This small molecule binds to this protein.
Small molecule (SMILES): CC(=O)N[C@@H]1[C@@H](O)[C@H](O)[C@@H](CO)O[C@H]1O

Binding-site contacts:
Ligand atom C7 contacts residue ASN253 of chain 1.A at 3.6 Å.
Ligand atom O5 contacts residue ASN253 of chain 1.A at 2.4 Å (h-bond).
Ligand atom O5 contacts residue THR255 of chain 1.A at 3.9 Å.
Ligand atom O7 contacts residue ASN253 of chain 1.A at 3.8 Å.
Ligand atom C4 contacts residue ASN253 of chain 1.A at 4.2 Å.
Ligand atom C8 contacts residue MET240 of chain 1.A at 3.7 Å (hydrophobic).
Ligand atom C8 contacts residue THR239 of chain 1.A at 3.9 Å.
Ligand atom C5 contacts residue ASN253 of chain 1.A at 3.7 Å.
Ligand atom N2 contacts residue ASN253 of chain 1.A at 2.9 Å (h-bond).
Ligand atom C1 contacts residue THR255 of chain 1.A at 3.7 Å.
Ligand atom C1 contacts residue ASN253 of chain 1.A at 1.5 Å.
Ligand atom O6 contacts residue THR255 of chain 1.A at 4.0 Å.
Ligand atom C3 contacts residue ASN253 of chain 1.A at 3.8 Å.
Ligand atom C2 contacts residue ASN253 of chain 1.A at 2.5 Å.
Ligand atom C5 contacts residue THR255 of chain 1.A at 4.2 Å.
Ligand atom C7 contacts residue MET240 of chain 1.A at 4.2 Å (hydrophobic).

Sequence of chain 1.A:
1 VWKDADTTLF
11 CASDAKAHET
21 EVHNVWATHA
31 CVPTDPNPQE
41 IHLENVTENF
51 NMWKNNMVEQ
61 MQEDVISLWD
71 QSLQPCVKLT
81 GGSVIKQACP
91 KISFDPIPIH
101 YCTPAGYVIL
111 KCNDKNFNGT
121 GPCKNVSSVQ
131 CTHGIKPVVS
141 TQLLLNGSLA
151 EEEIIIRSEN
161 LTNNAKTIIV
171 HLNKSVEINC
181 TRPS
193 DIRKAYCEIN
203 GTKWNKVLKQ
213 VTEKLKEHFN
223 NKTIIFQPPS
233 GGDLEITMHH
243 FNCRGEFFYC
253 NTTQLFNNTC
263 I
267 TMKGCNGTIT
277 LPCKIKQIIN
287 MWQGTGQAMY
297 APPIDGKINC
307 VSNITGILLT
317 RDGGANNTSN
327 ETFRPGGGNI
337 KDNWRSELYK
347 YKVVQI